Binding-site contacts:
Ligand atom C6 contacts residue HIS51 of chain 1.A at 3.6 Å.
Ligand atom C4 contacts residue CA1 of chain 1.E at 3.4 Å.
Ligand atom C3 contacts residue ASN108 of chain 1.A at 4.0 Å.
Ligand atom C6 contacts residue CYS63 of chain 1.A at 4.0 Å (hydrophobic).
Ligand atom O6 contacts residue HIS51 of chain 1.A at 2.8 Å (h-bond).
Ligand atom O3 contacts residue TYR37 of chain 1.A at 3.4 Å (h-bond).
Ligand atom C5 contacts residue ASP101 of chain 1.A at 4.1 Å.
Ligand atom O5 contacts residue TYR37 of chain 1.A at 3.6 Å.
Ligand atom C5 contacts residue MHD1 of chain 1.F at 3.5 Å.
Ligand atom O4 contacts residue TYR37 of chain 1.A at 3.1 Å (h-bond).
Ligand atom O6 contacts residue GLN54 of chain 1.A at 2.7 Å (h-bond).
Ligand atom C2 contacts residue ASN108 of chain 1.A at 3.8 Å.
Ligand atom O5 contacts residue GLN54 of chain 1.A at 3.9 Å.
Ligand atom C3 contacts residue THR105 of chain 1.A at 4.1 Å.
Ligand atom C4 contacts residue MHD1 of chain 1.F at 4.0 Å.
Ligand atom O5 contacts residue MHD1 of chain 1.F at 2.3 Å (h-bond).
Ligand atom C2 contacts residue CA1 of chain 1.E at 4.0 Å.
Ligand atom C1 contacts residue MHD1 of chain 1.F at 1.4 Å.
Ligand atom O2 contacts residue ASN108 of chain 1.A at 3.1 Å (h-bond).
Ligand atom O2 contacts residue MHD1 of chain 1.F at 2.8 Å (h-bond).
Ligand atom C3 contacts residue CA1 of chain 1.E at 3.4 Å.
Ligand atom O4 contacts residue CA1 of chain 1.E at 2.5 Å.
Ligand atom C6 contacts residue ASP101 of chain 1.A at 3.4 Å.
Ligand atom O4 contacts residue ASP101 of chain 1.A at 2.6 Å (salt-bridge).
Ligand atom O5 contacts residue HIS51 of chain 1.A at 3.5 Å (h-bond).
Ligand atom C6 contacts residue GLN54 of chain 1.A at 3.5 Å.
Ligand atom O3 contacts residue ASN108 of chain 1.A at 3.0 Å (h-bond).
Ligand atom C5 contacts residue GLN54 of chain 1.A at 3.5 Å.
Ligand atom C2 contacts residue MHD1 of chain 1.F at 2.3 Å.
Ligand atom C3 contacts residue TYR37 of chain 1.A at 3.8 Å (hydrophobic).
Ligand atom C4 contacts residue THR105 of chain 1.A at 3.5 Å.
Ligand atom C4 contacts residue TYR37 of chain 1.A at 4.1 Å (hydrophobic).
Ligand atom O3 contacts residue THR105 of chain 1.A at 3.4 Å (h-bond).
Ligand atom C2 contacts residue TYR37 of chain 1.A at 3.5 Å (hydrophobic).
Ligand atom O3 contacts residue CA1 of chain 1.E at 2.5 Å.
Ligand atom O4 contacts residue THR105 of chain 1.A at 3.4 Å (h-bond).
Ligand atom C6 contacts residue VAL102 of chain 1.A at 3.9 Å (hydrophobic).
Ligand atom C1 contacts residue TYR37 of chain 1.A at 4.2 Å (hydrophobic).
Ligand atom C3 contacts residue MHD1 of chain 1.F at 3.6 Å.
Ligand atom C4 contacts residue ASP101 of chain 1.A at 3.5 Å.

This small molecule binds to this protein.
Small molecule (SMILES): OC[C@H]1O[C@@H](O)[C@H](O)[C@@H](O)[C@H]1O

Sequence of chain 1.A:
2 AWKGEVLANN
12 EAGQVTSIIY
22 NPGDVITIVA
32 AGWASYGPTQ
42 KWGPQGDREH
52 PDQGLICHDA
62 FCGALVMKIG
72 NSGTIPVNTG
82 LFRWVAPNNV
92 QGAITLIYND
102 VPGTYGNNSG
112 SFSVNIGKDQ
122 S